Sequence of chain 1.RA:
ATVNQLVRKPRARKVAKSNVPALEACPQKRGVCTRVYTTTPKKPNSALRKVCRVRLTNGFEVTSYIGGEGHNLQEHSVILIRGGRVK

Sequence of chain 1.QA:
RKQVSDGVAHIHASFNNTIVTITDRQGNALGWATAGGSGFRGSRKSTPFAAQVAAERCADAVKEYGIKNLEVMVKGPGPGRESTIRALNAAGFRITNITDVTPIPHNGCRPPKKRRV

Sequence of chain 1.MA:
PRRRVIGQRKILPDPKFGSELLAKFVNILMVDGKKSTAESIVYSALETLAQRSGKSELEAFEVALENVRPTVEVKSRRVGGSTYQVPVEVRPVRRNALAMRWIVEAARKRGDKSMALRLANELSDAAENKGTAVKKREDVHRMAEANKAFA

Sequence of chain 1.CB:
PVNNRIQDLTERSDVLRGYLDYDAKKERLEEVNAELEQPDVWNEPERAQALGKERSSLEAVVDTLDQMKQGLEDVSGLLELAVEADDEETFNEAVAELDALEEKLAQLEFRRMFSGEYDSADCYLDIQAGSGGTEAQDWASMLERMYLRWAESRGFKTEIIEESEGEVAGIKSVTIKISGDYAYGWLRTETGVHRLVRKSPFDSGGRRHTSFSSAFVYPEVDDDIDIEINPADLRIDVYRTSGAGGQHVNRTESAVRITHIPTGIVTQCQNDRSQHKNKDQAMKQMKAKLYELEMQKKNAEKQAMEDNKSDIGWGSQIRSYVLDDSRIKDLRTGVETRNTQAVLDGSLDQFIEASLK

A small-molecule ligand and the protein it binds are described below.
Small molecule (SMILES): Nc1ccn([C@@H]2O[C@H](CO[P](=O)(O)O[C@H]3[C@@H](O)[C@H](n4ccc(=O)[nH]c4=O)O[C@@H]3CO[P](=O)(O)O[C@H]3[C@@H](O)[C@H](n4ccc(=O)[nH]c4=O)O[C@@H]3COP(=O)=O)[C@@H](O[P](=O)(O)OC[C@H]3O[C@@H](n4ccc(=O)[nH]c4=O)[C@H](O)[C@@H]3O[P](=O)(O)OC[C@H]3O[C@@H](n4ccc(=O)[nH]c4=O)[C@H](O)[C@@H]3O[P](=O)(O)OC[C@H]3O[C@@H](n4ccc(N)nc4=O)[C@H](O)[C@@H]3O[P](=O)(O)OC[C@H]3O[C@@H](n4ccc(=O)[nH]c4=O)[C@H](O)[C@@H]3O[P](=O)(O)OC[C@H]3O[C@@H](n4cnc5c(N)ncnc54)[C@H](O)[C@@H]3O[P](=O)(O)OC[C@H]3O[C@@H](n4cnc5c(N)ncnc54)[C@H](O)[C@@H]3O)[C@H]2O)c(=O)n1

Binding-site contacts:
Ligand atom O4 contacts residue GLU135 of chain 1.CB at 3.2 Å (salt-bridge).
Ligand atom C4 contacts residue GLY132 of chain 1.CB at 3.7 Å.
Ligand atom N6 contacts residue THR210 of chain 1.CB at 2.5 Å (h-bond).
Ligand atom O2' contacts residue ARG208 of chain 1.CB at 3.6 Å.
Ligand atom C3' contacts residue ARG207 of chain 1.CB at 3.4 Å.
Ligand atom O2 contacts residue THR134 of chain 1.CB at 3.5 Å (h-bond).
Ligand atom C5 contacts residue GLY81 of chain 1.MA at 3.5 Å.
Ligand atom C4 contacts residue GLY81 of chain 1.MA at 3.6 Å.
Ligand atom C6 contacts residue HIS209 of chain 1.CB at 3.4 Å.
Ligand atom N1 contacts residue ARG208 of chain 1.CB at 3.6 Å.
Ligand atom C5' contacts residue ARG207 of chain 1.CB at 3.4 Å.
Ligand atom C2 contacts residue HIS209 of chain 1.CB at 3.3 Å.
Ligand atom O4 contacts residue SER82 of chain 1.MA at 3.7 Å.
Ligand atom C4 contacts residue HIS209 of chain 1.CB at 3.4 Å.
Ligand atom N3 contacts residue GLU135 of chain 1.CB at 3.7 Å.
Ligand atom C4 contacts residue ARG208 of chain 1.CB at 3.1 Å.
Ligand atom O2 contacts residue GLY132 of chain 1.CB at 3.0 Å (h-bond).
Ligand atom C2 contacts residue THR134 of chain 1.CB at 3.7 Å.
Ligand atom O4 contacts residue GLY81 of chain 1.MA at 3.1 Å (h-bond).
Ligand atom N6 contacts residue SER200 of chain 1.CB at 2.8 Å (h-bond).
Ligand atom O2 contacts residue GLY133 of chain 1.CB at 3.3 Å.
Ligand atom N3 contacts residue HIS209 of chain 1.CB at 3.6 Å (h-bond).
Ligand atom C6 contacts residue ARG208 of chain 1.CB at 3.8 Å.
Ligand atom N1 contacts residue HIS209 of chain 1.CB at 3.3 Å (h-bond).
Ligand atom OP1 contacts residue LYS43 of chain 1.RA at 2.5 Å (salt-bridge).
Ligand atom C2 contacts residue ARG208 of chain 1.CB at 3.6 Å.
Ligand atom P contacts residue LYS43 of chain 1.RA at 3.6 Å.
Ligand atom C6 contacts residue THR210 of chain 1.CB at 3.5 Å.
Ligand atom C8 contacts residue GLY132 of chain 1.CB at 3.6 Å.
Ligand atom N3 contacts residue THR134 of chain 1.CB at 3.3 Å (h-bond).
Ligand atom N3 contacts residue GLY132 of chain 1.CB at 2.7 Å (h-bond).
Ligand atom C2 contacts residue GLY132 of chain 1.CB at 3.2 Å.
Ligand atom N7 contacts residue GLY132 of chain 1.CB at 3.4 Å (h-bond).
Ligand atom C5 contacts residue ARG208 of chain 1.CB at 3.4 Å.
Ligand atom C5 contacts residue HIS209 of chain 1.CB at 3.3 Å.
Ligand atom C2' contacts residue ARG208 of chain 1.CB at 3.7 Å.
Ligand atom N9 contacts residue ARG208 of chain 1.CB at 3.5 Å (salt-bridge).
Ligand atom N6 contacts residue HIS209 of chain 1.CB at 3.5 Å (h-bond).
Ligand atom O3' contacts residue ARG207 of chain 1.CB at 3.7 Å.
Ligand atom N3 contacts residue ARG208 of chain 1.CB at 3.3 Å (salt-bridge).